Sequence of chain 1.A:
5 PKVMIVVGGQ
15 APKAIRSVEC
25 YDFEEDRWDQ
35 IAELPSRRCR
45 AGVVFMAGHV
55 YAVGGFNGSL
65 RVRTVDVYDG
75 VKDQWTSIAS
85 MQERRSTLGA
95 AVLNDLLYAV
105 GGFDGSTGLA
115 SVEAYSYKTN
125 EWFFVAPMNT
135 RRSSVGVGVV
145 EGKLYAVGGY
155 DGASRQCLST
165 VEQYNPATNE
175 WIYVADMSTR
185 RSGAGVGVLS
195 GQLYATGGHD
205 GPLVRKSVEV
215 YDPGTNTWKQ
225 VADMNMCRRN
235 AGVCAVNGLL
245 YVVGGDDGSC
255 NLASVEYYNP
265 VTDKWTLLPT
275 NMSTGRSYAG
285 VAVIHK

The protein below binds the small molecule below.
Small molecule (SMILES): CC[C@H](NC(=O)[C@H](C)NC(=O)[C@@H]1CCCN1C(=O)[C@@H](N)CCC(=O)O)C(=O)N1CCC[C@H]1C(=O)N[C@@H](CCC(=O)O)C(=O)N[C@@H](C)C(=O)N[C@@H](CC(=O)O)C(=O)N[C@H](C=O)CCC(N)=O

Binding-site contacts:
Ligand atom OE1 contacts residue TYR154 of chain 1.A at 3.8 Å.
Ligand atom CB contacts residue SER186 of chain 1.A at 3.6 Å.
Ligand atom CD contacts residue PHE107 of chain 1.A at 3.6 Å (hydrophobic).
Ligand atom N contacts residue ARG44 of chain 1.A at 3.6 Å.
Ligand atom O contacts residue ARG65 of chain 1.A at 2.9 Å (salt-bridge).
Ligand atom OD2 contacts residue ARG233 of chain 1.A at 2.9 Å (salt-bridge).
Ligand atom C contacts residue ARG44 of chain 1.A at 3.7 Å.
Ligand atom O contacts residue ARG44 of chain 1.A at 2.7 Å (salt-bridge).
Ligand atom OE2 contacts residue GLY112 of chain 1.A at 3.7 Å.
Ligand atom CB contacts residue PHE107 of chain 1.A at 3.7 Å (hydrophobic).
Ligand atom CB contacts residue EDO1 of chain 1.F at 3.9 Å.
Ligand atom CD contacts residue TYR154 of chain 1.A at 3.8 Å (hydrophobic).
Ligand atom CG contacts residue TYR282 of chain 1.A at 3.5 Å (hydrophobic).
Ligand atom CD contacts residue ARG44 of chain 1.A at 3.7 Å.
Ligand atom CB contacts residue SER137 of chain 1.A at 3.7 Å.
Ligand atom CG contacts residue ARG233 of chain 1.A at 3.6 Å.
Ligand atom C contacts residue ARG65 of chain 1.A at 3.8 Å.
Ligand atom OE2 contacts residue GLY109 of chain 1.A at 3.8 Å.
Ligand atom OE1 contacts residue SER137 of chain 1.A at 2.7 Å (h-bond).
Ligand atom CG contacts residue ARG44 of chain 1.A at 3.8 Å.
Ligand atom OD1 contacts residue ARG233 of chain 1.A at 2.9 Å (salt-bridge).
Ligand atom CD contacts residue ARG65 of chain 1.A at 3.5 Å.
Ligand atom CD contacts residue SER137 of chain 1.A at 3.8 Å.
Ligand atom CB contacts residue TYR154 of chain 1.A at 3.6 Å (hydrophobic).
Ligand atom CG contacts residue ARG65 of chain 1.A at 3.7 Å.
Ligand atom OD1 contacts residue EDO1 of chain 1.F at 3.7 Å.
Ligand atom OD2 contacts residue TYR282 of chain 1.A at 3.9 Å.
Ligand atom OE2 contacts residue ARG65 of chain 1.A at 2.8 Å (salt-bridge).
Ligand atom CG contacts residue EDO1 of chain 1.F at 3.7 Å.
Ligand atom OE1 contacts residue PHE107 of chain 1.A at 3.5 Å.
Ligand atom OE1 contacts residue GLY109 of chain 1.A at 3.6 Å.
Ligand atom O contacts residue ARG65 of chain 1.A at 2.9 Å (salt-bridge).
Ligand atom OE1 contacts residue GLY112 of chain 1.A at 3.5 Å.
Ligand atom OD2 contacts residue EDO1 of chain 1.F at 3.0 Å (h-bond).
Ligand atom OE2 contacts residue GLY156 of chain 1.A at 3.3 Å.
Ligand atom CG contacts residue PHE107 of chain 1.A at 3.6 Å (hydrophobic).
Ligand atom CB contacts residue HIS203 of chain 1.A at 3.8 Å.
Ligand atom CA contacts residue TYR154 of chain 1.A at 3.7 Å (hydrophobic).
Ligand atom O contacts residue PHE60 of chain 1.A at 3.8 Å.
Ligand atom NE2 contacts residue PHE107 of chain 1.A at 3.9 Å.